A protein and the small-molecule ligand that binds it are described below.
Small molecule (SMILES): O=P(O)(O)OC[C@H]1O[C@H](O[P](=O)(O)OP(=O)(O)O)[C@H](O)[C@@H]1O

Binding-site contacts:
Ligand atom O1B contacts residue ARG177 of chain 1.A at 3.1 Å (salt-bridge).
Ligand atom PA contacts residue MG1 of chain 1.C at 3.2 Å.
Ligand atom O4 contacts residue 7HP1 of chain 1.D at 3.5 Å.
Ligand atom O3P contacts residue ASN115 of chain 1.A at 2.8 Å (h-bond).
Ligand atom O2P contacts residue THR116 of chain 1.A at 3.8 Å.
Ligand atom C2 contacts residue ILE113 of chain 1.A at 3.4 Å (hydrophobic).
Ligand atom P contacts residue 7HP1 of chain 1.D at 3.7 Å.
Ligand atom C1 contacts residue 7HP1 of chain 1.D at 3.6 Å.
Ligand atom O2B contacts residue LYS52 of chain 1.A at 3.0 Å (salt-bridge).
Ligand atom O3B contacts residue ARG177 of chain 1.A at 4.0 Å.
Ligand atom O2B contacts residue ARG177 of chain 1.A at 3.5 Å (salt-bridge).
Ligand atom C3 contacts residue 7HP1 of chain 1.D at 4.0 Å.
Ligand atom O2 contacts residue ILE113 of chain 1.A at 3.4 Å.
Ligand atom O2B contacts residue LEU51 of chain 1.A at 3.9 Å.
Ligand atom O3B contacts residue GLY53 of chain 1.A at 2.8 Å (h-bond).
Ligand atom O3 contacts residue ILE113 of chain 1.A at 3.7 Å.
Ligand atom O1B contacts residue MG1 of chain 1.C at 1.9 Å.
Ligand atom O2 contacts residue 7HP1 of chain 1.D at 4.1 Å.
Ligand atom O1B contacts residue ASP171 of chain 1.A at 2.8 Å (salt-bridge).
Ligand atom O2A contacts residue ASP171 of chain 1.A at 4.0 Å.
Ligand atom PB contacts residue LYS52 of chain 1.A at 3.9 Å.
Ligand atom O3 contacts residue GLU111 of chain 1.A at 3.1 Å (salt-bridge).
Ligand atom O3P contacts residue 7HP1 of chain 1.D at 2.7 Å (h-bond).
Ligand atom O1 contacts residue MG1 of chain 1.C at 4.0 Å.
Ligand atom PB contacts residue ARG177 of chain 1.A at 3.9 Å.
Ligand atom O2A contacts residue MG1 of chain 1.C at 1.9 Å.
Ligand atom O2 contacts residue ASP112 of chain 1.A at 3.9 Å.
Ligand atom C2 contacts residue 7HP1 of chain 1.D at 3.2 Å.
Ligand atom O2B contacts residue GLY53 of chain 1.A at 3.8 Å.
Ligand atom O1P contacts residue ASN115 of chain 1.A at 3.5 Å.
Ligand atom P contacts residue ASN115 of chain 1.A at 3.8 Å.
Ligand atom PB contacts residue GLY53 of chain 1.A at 3.9 Å.
Ligand atom O3B contacts residue LEU51 of chain 1.A at 4.0 Å.
Ligand atom O3B contacts residue LYS52 of chain 1.A at 3.3 Å (salt-bridge).
Ligand atom P contacts residue THR116 of chain 1.A at 3.9 Å.
Ligand atom PB contacts residue MG1 of chain 1.C at 3.2 Å.
Ligand atom O1P contacts residue THR116 of chain 1.A at 2.8 Å (h-bond).
Ligand atom C3 contacts residue ILE113 of chain 1.A at 3.8 Å (hydrophobic).
Ligand atom O5 contacts residue 7HP1 of chain 1.D at 3.5 Å (h-bond).
Ligand atom O3A contacts residue MG1 of chain 1.C at 3.5 Å.

Sequence of chain 1.A:
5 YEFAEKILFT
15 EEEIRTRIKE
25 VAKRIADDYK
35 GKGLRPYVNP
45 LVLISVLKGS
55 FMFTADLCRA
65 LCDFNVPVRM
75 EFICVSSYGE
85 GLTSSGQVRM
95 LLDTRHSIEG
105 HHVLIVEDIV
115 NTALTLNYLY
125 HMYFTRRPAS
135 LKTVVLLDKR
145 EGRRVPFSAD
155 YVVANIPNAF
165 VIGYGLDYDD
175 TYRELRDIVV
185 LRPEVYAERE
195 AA